Sequence of chain 1.A:
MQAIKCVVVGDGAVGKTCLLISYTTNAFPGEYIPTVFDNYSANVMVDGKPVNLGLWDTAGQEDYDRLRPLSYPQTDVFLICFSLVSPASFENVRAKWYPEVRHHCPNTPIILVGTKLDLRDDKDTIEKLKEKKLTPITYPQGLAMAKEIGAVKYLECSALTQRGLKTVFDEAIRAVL

The small molecule below binds the protein below.
Small molecule (SMILES): Cc1cc(NC(=O)Nc2cnn(Cc3cn4ccccc4n3)c2)no1

Binding-site contacts:
Ligand atom O1 contacts residue LYS117 of chain 1.A at 3.3 Å (salt-bridge).
Ligand atom C3 contacts residue LEU161 of chain 1.A at 4.1 Å (hydrophobic).
Ligand atom C contacts residue LEU20 of chain 1.A at 3.8 Å (hydrophobic).
Ligand atom C5 contacts residue ASP119 of chain 1.A at 3.5 Å.
Ligand atom N contacts residue ASP119 of chain 1.A at 2.7 Å (salt-bridge).
Ligand atom N6 contacts residue ALA160 of chain 1.A at 3.1 Å (h-bond).
Ligand atom N6 contacts residue SER159 of chain 1.A at 3.6 Å.
Ligand atom C5 contacts residue LEU161 of chain 1.A at 3.8 Å (hydrophobic).
Ligand atom C6 contacts residue ASP119 of chain 1.A at 3.6 Å.
Ligand atom N6 contacts residue LYS117 of chain 1.A at 3.1 Å (salt-bridge).
Ligand atom N1 contacts residue ASP119 of chain 1.A at 2.7 Å (salt-bridge).
Ligand atom C13 contacts residue LEU120 of chain 1.A at 3.6 Å (hydrophobic).
Ligand atom C1 contacts residue VAL15 of chain 1.A at 4.1 Å (hydrophobic).
Ligand atom N6 contacts residue LEU161 of chain 1.A at 4.1 Å.
Ligand atom C2 contacts residue LYS117 of chain 1.A at 3.6 Å.
Ligand atom C contacts residue ALA160 of chain 1.A at 3.7 Å (hydrophobic).
Ligand atom N contacts residue SER159 of chain 1.A at 4.0 Å.
Ligand atom C1 contacts residue ALA160 of chain 1.A at 3.4 Å (hydrophobic).
Ligand atom N contacts residue LEU161 of chain 1.A at 3.7 Å.
Ligand atom C3 contacts residue LYS117 of chain 1.A at 3.5 Å.
Ligand atom C contacts residue GLY16 of chain 1.A at 3.2 Å.
Ligand atom C4 contacts residue LEU161 of chain 1.A at 3.8 Å (hydrophobic).
Ligand atom O1 contacts residue THR116 of chain 1.A at 3.9 Å.
Ligand atom N6 contacts residue ASP119 of chain 1.A at 3.6 Å (salt-bridge).
Ligand atom C contacts residue VAL15 of chain 1.A at 3.4 Å (hydrophobic).
Ligand atom N contacts residue LYS117 of chain 1.A at 3.9 Å.
Ligand atom C4 contacts residue ASP119 of chain 1.A at 3.7 Å.
Ligand atom C1 contacts residue LYS117 of chain 1.A at 3.8 Å.
Ligand atom C2 contacts residue ALA160 of chain 1.A at 3.8 Å (hydrophobic).
Ligand atom C15 contacts residue PHE29 of chain 1.A at 4.0 Å (hydrophobic).
Ligand atom C3 contacts residue ASP119 of chain 1.A at 3.6 Å.
Ligand atom C12 contacts residue LEU120 of chain 1.A at 4.1 Å (hydrophobic).
Ligand atom O contacts residue PHE29 of chain 1.A at 3.7 Å.
Ligand atom C3 contacts residue ALA160 of chain 1.A at 3.9 Å (hydrophobic).
Ligand atom C6 contacts residue LEU161 of chain 1.A at 4.1 Å (hydrophobic).
Ligand atom C contacts residue CYS19 of chain 1.A at 4.0 Å (hydrophobic).
Ligand atom C6 contacts residue LEU120 of chain 1.A at 3.9 Å (hydrophobic).
Ligand atom O1 contacts residue SER159 of chain 1.A at 4.1 Å.
Ligand atom O1 contacts residue ALA160 of chain 1.A at 3.2 Å (h-bond).
Ligand atom N1 contacts residue LEU161 of chain 1.A at 3.6 Å.